Sequence of chain 2.B:
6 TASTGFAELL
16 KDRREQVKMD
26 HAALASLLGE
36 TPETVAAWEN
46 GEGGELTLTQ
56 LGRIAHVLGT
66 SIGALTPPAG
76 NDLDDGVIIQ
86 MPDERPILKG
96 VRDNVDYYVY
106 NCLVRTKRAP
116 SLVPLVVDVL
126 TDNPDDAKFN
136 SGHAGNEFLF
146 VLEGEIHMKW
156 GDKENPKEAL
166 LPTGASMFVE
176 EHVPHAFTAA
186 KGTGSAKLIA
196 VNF

The small molecule below binds the protein below.
Small molecule (SMILES): C[C@H](O)CP(=O)(O)O

Binding-site contacts:
Ligand atom P1 contacts residue HIS180 of chain 2.B at 4.4 Å.
Ligand atom O14 contacts residue TYR103 of chain 2.B at 4.2 Å.
Ligand atom P1 contacts residue ARG97 of chain 2.B at 4.2 Å.
Ligand atom C3 contacts residue GLU142 of chain 2.B at 3.8 Å.
Ligand atom O14 contacts residue CO1 of chain 2.E at 3.3 Å.
Ligand atom O13 contacts residue TYR105 of chain 2.B at 2.7 Å (h-bond).
Ligand atom C2 contacts residue CO1 of chain 2.E at 3.7 Å.
Ligand atom O6 contacts residue GLU142 of chain 2.B at 2.8 Å (salt-bridge).
Ligand atom O14 contacts residue HIS138 of chain 2.B at 4.3 Å.
Ligand atom C3 contacts residue TYR103 of chain 2.B at 4.2 Å (hydrophobic).
Ligand atom O6 contacts residue PHE182 of chain 2.B at 4.1 Å.
Ligand atom C1 contacts residue GLU142 of chain 2.B at 3.7 Å.
Ligand atom O6 contacts residue CO1 of chain 2.E at 2.1 Å.
Ligand atom O15 contacts residue LYS23 of chain 2.A at 3.8 Å.
Ligand atom P1 contacts residue LYS23 of chain 2.A at 3.9 Å.
Ligand atom C2 contacts residue TYR103 of chain 2.B at 3.9 Å (hydrophobic).
Ligand atom C1 contacts residue CO1 of chain 2.E at 4.1 Å.
Ligand atom C1 contacts residue LEU144 of chain 2.B at 4.0 Å (hydrophobic).
Ligand atom C3 contacts residue PHE182 of chain 2.B at 4.0 Å (hydrophobic).
Ligand atom O15 contacts residue ASN135 of chain 2.B at 4.3 Å.
Ligand atom P1 contacts residue ASN135 of chain 2.B at 3.9 Å.
Ligand atom C3 contacts residue HIS180 of chain 2.B at 4.0 Å.
Ligand atom O15 contacts residue HIS180 of chain 2.B at 3.7 Å.
Ligand atom O14 contacts residue ARG97 of chain 2.B at 3.4 Å (salt-bridge).
Ligand atom O15 contacts residue GLU142 of chain 2.B at 3.9 Å.
Ligand atom P1 contacts residue TYR105 of chain 2.B at 3.8 Å.
Ligand atom O15 contacts residue CO1 of chain 2.E at 2.1 Å.
Ligand atom O6 contacts residue HIS138 of chain 2.B at 4.1 Å.
Ligand atom O13 contacts residue LYS23 of chain 2.A at 2.9 Å (salt-bridge).
Ligand atom P1 contacts residue HIS138 of chain 2.B at 4.4 Å.
Ligand atom C1 contacts residue PHE182 of chain 2.B at 3.7 Å (hydrophobic).
Ligand atom C2 contacts residue GLU142 of chain 2.B at 4.1 Å.
Ligand atom O13 contacts residue ARG97 of chain 2.B at 3.9 Å.
Ligand atom P1 contacts residue CO1 of chain 2.E at 3.2 Å.
Ligand atom O14 contacts residue ASN135 of chain 2.B at 2.4 Å (h-bond).
Ligand atom O15 contacts residue HIS138 of chain 2.B at 2.9 Å (h-bond).
Ligand atom C2 contacts residue TYR105 of chain 2.B at 4.1 Å (hydrophobic).
Ligand atom C3 contacts residue CO1 of chain 2.E at 3.3 Å.
Ligand atom O6 contacts residue HIS180 of chain 2.B at 3.0 Å (h-bond).
Ligand atom O14 contacts residue HIS180 of chain 2.B at 3.7 Å.

Sequence of chain 2.A:
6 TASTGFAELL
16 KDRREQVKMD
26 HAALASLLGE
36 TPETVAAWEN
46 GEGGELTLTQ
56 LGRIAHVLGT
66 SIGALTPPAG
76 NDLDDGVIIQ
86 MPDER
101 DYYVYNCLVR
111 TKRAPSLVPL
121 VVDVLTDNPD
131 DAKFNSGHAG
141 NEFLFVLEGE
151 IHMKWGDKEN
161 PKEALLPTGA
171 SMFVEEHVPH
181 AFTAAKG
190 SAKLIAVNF